Binding-site contacts:
Ligand atom O4' contacts residue LYS143 of chain 33.E at 4.2 Å.
Ligand atom C8 contacts residue LYS143 of chain 33.E at 2.8 Å.
Ligand atom C4 contacts residue TRP47 of chain 33.E at 3.9 Å (hydrophobic).
Ligand atom C5 contacts residue TRP47 of chain 33.E at 4.0 Å (hydrophobic).
Ligand atom C8 contacts residue GLU140 of chain 33.E at 4.1 Å.
Ligand atom C8 contacts residue TRP47 of chain 33.E at 4.0 Å (hydrophobic).
Ligand atom N7 contacts residue TRP47 of chain 33.E at 4.0 Å.
Ligand atom N9 contacts residue LYS143 of chain 33.E at 3.8 Å.
Ligand atom C2 contacts residue TRP47 of chain 33.E at 3.8 Å (hydrophobic).
Ligand atom N1 contacts residue TRP47 of chain 33.E at 3.8 Å.
Ligand atom C1' contacts residue GLU140 of chain 33.E at 3.2 Å.
Ligand atom C6 contacts residue TRP47 of chain 33.E at 3.9 Å (hydrophobic).
Ligand atom C2' contacts residue LYS143 of chain 33.E at 4.5 Å.
Ligand atom C1' contacts residue LYS143 of chain 33.E at 4.0 Å.
Ligand atom N9 contacts residue GLU140 of chain 33.E at 4.1 Å.
Ligand atom N9 contacts residue TRP47 of chain 33.E at 4.0 Å.
Ligand atom C1' contacts residue TRP47 of chain 33.E at 4.3 Å (hydrophobic).
Ligand atom O4' contacts residue GLU140 of chain 33.E at 4.1 Å.
Ligand atom O2' contacts residue GLU140 of chain 33.E at 3.0 Å (salt-bridge).
Ligand atom N7 contacts residue LYS143 of chain 33.E at 3.7 Å.
Ligand atom C2' contacts residue GLU140 of chain 33.E at 3.5 Å.
Ligand atom O4' contacts residue TRP47 of chain 33.E at 4.0 Å.
Ligand atom N6 contacts residue TRP47 of chain 33.E at 4.2 Å.
Ligand atom N3 contacts residue TRP47 of chain 33.E at 3.9 Å.
Ligand atom OP1 contacts residue LYS45 of chain 7.F at 4.3 Å.

A small-molecule ligand and the protein it binds are described below.
Small molecule (SMILES): Nc1ncnc2c1ncn2[C@@H]1O[C@H](COP(=O)=O)[C@@H](O[P](=O)(O)OC[C@H]2O[C@@H](n3ccc(=O)[nH]c3=O)[C@H](O)[C@@H]2O)[C@H]1O

Sequence of chain 33.E:
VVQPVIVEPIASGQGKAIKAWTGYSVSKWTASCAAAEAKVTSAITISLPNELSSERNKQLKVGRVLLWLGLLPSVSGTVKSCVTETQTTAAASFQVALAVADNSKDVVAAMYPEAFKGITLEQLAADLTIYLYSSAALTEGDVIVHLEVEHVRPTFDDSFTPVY

Sequence of chain 7.F:
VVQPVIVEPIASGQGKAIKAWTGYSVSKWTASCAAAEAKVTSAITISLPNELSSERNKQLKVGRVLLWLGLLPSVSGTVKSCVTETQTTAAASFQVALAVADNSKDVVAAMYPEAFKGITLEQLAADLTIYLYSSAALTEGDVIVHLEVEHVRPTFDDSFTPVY